Sequence of chain 1.A:
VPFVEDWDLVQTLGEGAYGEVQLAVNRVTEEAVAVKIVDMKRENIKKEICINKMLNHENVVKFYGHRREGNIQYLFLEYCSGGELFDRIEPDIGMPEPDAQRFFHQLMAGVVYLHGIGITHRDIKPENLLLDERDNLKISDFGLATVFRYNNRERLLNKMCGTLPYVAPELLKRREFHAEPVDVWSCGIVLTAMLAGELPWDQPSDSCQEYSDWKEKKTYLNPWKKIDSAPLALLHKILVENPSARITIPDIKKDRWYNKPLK

The small molecule below binds the protein below.
Small molecule (SMILES): NC(=O)Nc1sc(-c2ccccc2)cc1C(=O)N[C@H]1CCCNC1

Binding-site contacts:
Ligand atom C22 contacts residue GLY90 of chain 1.A at 3.8 Å.
Ligand atom N15 contacts residue ASN135 of chain 1.A at 2.9 Å (h-bond).
Ligand atom C07 contacts residue GLU85 of chain 1.A at 3.4 Å.
Ligand atom C20 contacts residue LEU15 of chain 1.A at 3.9 Å (hydrophobic).
Ligand atom N08 contacts residue VAL68 of chain 1.A at 3.6 Å.
Ligand atom N08 contacts residue GLU85 of chain 1.A at 2.8 Å (salt-bridge).
Ligand atom C07 contacts residue LEU137 of chain 1.A at 3.5 Å (hydrophobic).
Ligand atom C24 contacts residue GLY90 of chain 1.A at 3.5 Å.
Ligand atom C07 contacts residue CYS87 of chain 1.A at 3.9 Å (hydrophobic).
Ligand atom C17 contacts residue GLU17 of chain 1.A at 3.8 Å.
Ligand atom C13 contacts residue ASP148 of chain 1.A at 3.8 Å.
Ligand atom C16 contacts residue ASN135 of chain 1.A at 3.4 Å.
Ligand atom C14 contacts residue ASP148 of chain 1.A at 3.2 Å.
Ligand atom C23 contacts residue SER88 of chain 1.A at 3.7 Å.
Ligand atom C23 contacts residue GLY90 of chain 1.A at 3.6 Å.
Ligand atom S01 contacts residue CYS87 of chain 1.A at 3.4 Å (h-bond).
Ligand atom C19 contacts residue GLY90 of chain 1.A at 3.7 Å.
Ligand atom C24 contacts residue TYR86 of chain 1.A at 3.7 Å (hydrophobic).
Ligand atom C14 contacts residue GLU134 of chain 1.A at 3.0 Å.
Ligand atom S01 contacts residue TYR86 of chain 1.A at 3.9 Å.
Ligand atom C20 contacts residue GLY90 of chain 1.A at 3.9 Å.
Ligand atom N06 contacts residue LEU137 of chain 1.A at 3.2 Å.
Ligand atom O09 contacts residue TYR86 of chain 1.A at 3.3 Å.
Ligand atom C07 contacts residue ALA36 of chain 1.A at 3.4 Å (hydrophobic).
Ligand atom C03 contacts residue LEU137 of chain 1.A at 3.8 Å (hydrophobic).
Ligand atom N15 contacts residue GLU134 of chain 1.A at 2.8 Å (salt-bridge).
Ligand atom C04 contacts residue LEU15 of chain 1.A at 3.9 Å (hydrophobic).
Ligand atom C23 contacts residue TYR86 of chain 1.A at 3.5 Å (hydrophobic).
Ligand atom N15 contacts residue ASP148 of chain 1.A at 2.7 Å (salt-bridge).
Ligand atom C02 contacts residue LEU137 of chain 1.A at 3.4 Å (hydrophobic).
Ligand atom O11 contacts residue VAL23 of chain 1.A at 3.7 Å.
Ligand atom N08 contacts residue ALA36 of chain 1.A at 3.6 Å.
Ligand atom C23 contacts residue CYS87 of chain 1.A at 3.8 Å (hydrophobic).
Ligand atom C16 contacts residue GLU134 of chain 1.A at 3.5 Å.
Ligand atom C24 contacts residue CYS87 of chain 1.A at 3.1 Å (hydrophobic).
Ligand atom O09 contacts residue ALA36 of chain 1.A at 3.5 Å.
Ligand atom N08 contacts residue LEU137 of chain 1.A at 3.8 Å.
Ligand atom O09 contacts residue CYS87 of chain 1.A at 2.8 Å (h-bond).
Ligand atom C14 contacts residue GLU91 of chain 1.A at 3.6 Å.
Ligand atom O09 contacts residue GLU85 of chain 1.A at 3.2 Å (salt-bridge).